Sequence of chain 1.A:
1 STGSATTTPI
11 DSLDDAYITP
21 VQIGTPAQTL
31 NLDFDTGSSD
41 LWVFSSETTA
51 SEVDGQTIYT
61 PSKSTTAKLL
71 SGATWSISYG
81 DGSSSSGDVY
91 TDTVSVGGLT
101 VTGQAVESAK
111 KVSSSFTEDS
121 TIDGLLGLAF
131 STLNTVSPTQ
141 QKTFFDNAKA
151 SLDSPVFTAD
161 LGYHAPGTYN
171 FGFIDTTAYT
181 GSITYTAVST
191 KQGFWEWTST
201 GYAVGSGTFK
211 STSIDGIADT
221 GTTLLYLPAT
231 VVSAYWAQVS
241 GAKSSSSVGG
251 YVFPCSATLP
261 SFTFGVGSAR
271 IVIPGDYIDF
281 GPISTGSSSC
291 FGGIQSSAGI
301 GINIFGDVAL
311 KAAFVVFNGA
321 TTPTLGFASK

Binding-site contacts:
Ligand atom C16 contacts residue ILE304 of chain 1.A at 3.7 Å (hydrophobic).
Ligand atom C10 contacts residue GLY221 of chain 1.A at 3.8 Å.
Ligand atom N13 contacts residue THR222 of chain 1.A at 3.6 Å.
Ligand atom C10 contacts residue LEU125 of chain 1.A at 3.5 Å (hydrophobic).
Ligand atom C9 contacts residue ASP33 of chain 1.A at 3.8 Å.
Ligand atom C15 contacts residue ILE304 of chain 1.A at 3.6 Å (hydrophobic).
Ligand atom C18 contacts residue ILE302 of chain 1.A at 3.9 Å (hydrophobic).
Ligand atom C8 contacts residue ASP81 of chain 1.A at 3.5 Å.
Ligand atom C7 contacts residue ASP81 of chain 1.A at 3.4 Å.
Ligand atom C3 contacts residue ASP219 of chain 1.A at 3.3 Å.
Ligand atom N12 contacts residue TYR79 of chain 1.A at 3.7 Å.
Ligand atom N6 contacts residue TYR79 of chain 1.A at 3.9 Å.
Ligand atom N13 contacts residue ASP219 of chain 1.A at 2.7 Å (salt-bridge).
Ligand atom C11 contacts residue GLY221 of chain 1.A at 3.3 Å.
Ligand atom C14 contacts residue ASP219 of chain 1.A at 3.6 Å.
Ligand atom C17 contacts residue ILE300 of chain 1.A at 3.9 Å (hydrophobic).
Ligand atom C5 contacts residue TYR79 of chain 1.A at 3.9 Å (hydrophobic).
Ligand atom C11 contacts residue ASP35 of chain 1.A at 3.6 Å.
Ligand atom C17 contacts residue ILE302 of chain 1.A at 3.8 Å (hydrophobic).
Ligand atom C4 contacts residue ASP35 of chain 1.A at 3.5 Å.
Ligand atom O1 contacts residue TYR79 of chain 1.A at 3.7 Å.
Ligand atom C4 contacts residue TYR79 of chain 1.A at 3.9 Å (hydrophobic).
Ligand atom O1 contacts residue GLY80 of chain 1.A at 3.0 Å (h-bond).
Ligand atom C4 contacts residue GLY221 of chain 1.A at 3.5 Å.
Ligand atom C2 contacts residue THR222 of chain 1.A at 4.0 Å.
Ligand atom C16 contacts residue GLY80 of chain 1.A at 3.9 Å.
Ligand atom C15 contacts residue GLY80 of chain 1.A at 3.7 Å.
Ligand atom C7 contacts residue GLY221 of chain 1.A at 3.8 Å.
Ligand atom N12 contacts residue GLY221 of chain 1.A at 3.4 Å (h-bond).
Ligand atom C5 contacts residue GLY221 of chain 1.A at 3.4 Å.
Ligand atom N6 contacts residue GLY221 of chain 1.A at 3.2 Å (h-bond).
Ligand atom C16 contacts residue ILE300 of chain 1.A at 3.9 Å (hydrophobic).
Ligand atom C3 contacts residue ASP35 of chain 1.A at 3.5 Å.
Ligand atom N12 contacts residue ASP35 of chain 1.A at 2.6 Å (salt-bridge).
Ligand atom C2 contacts residue ASP219 of chain 1.A at 3.5 Å.
Ligand atom C19 contacts residue ILE217 of chain 1.A at 3.6 Å (hydrophobic).
Ligand atom C11 contacts residue TYR79 of chain 1.A at 3.9 Å (hydrophobic).
Ligand atom C18 contacts residue PHE194 of chain 1.A at 3.8 Å (hydrophobic).
Ligand atom C10 contacts residue ASP33 of chain 1.A at 3.7 Å.
Ligand atom C19 contacts residue PHE194 of chain 1.A at 3.8 Å (hydrophobic).

A small-molecule ligand and the protein it binds are described below.
Small molecule (SMILES): O=C(Cc1cn2ccccc2n1)Nc1ccccc1